Binding-site contacts:
Ligand atom O4 contacts residue CYS42 of chain 1.A at 3.1 Å (h-bond).
Ligand atom O1' contacts residue LEU68 of chain 1.B at 4.0 Å.
Ligand atom C1' contacts residue CYS42 of chain 1.B at 3.5 Å (hydrophobic).
Ligand atom C2 contacts residue CYS42 of chain 1.A at 2.9 Å (hydrophobic).
Ligand atom C2' contacts residue CYS42 of chain 1.B at 2.8 Å (hydrophobic).
Ligand atom C3 contacts residue CYS42 of chain 1.A at 1.8 Å (hydrophobic).
Ligand atom C4' contacts residue CYS42 of chain 1.B at 2.7 Å (hydrophobic).
Ligand atom C4 contacts residue CYS42 of chain 1.A at 2.7 Å (hydrophobic).
Ligand atom C1 contacts residue CYS42 of chain 1.A at 3.8 Å (hydrophobic).
Ligand atom O4' contacts residue CYS42 of chain 1.B at 3.2 Å (h-bond).
Ligand atom C3' contacts residue CYS42 of chain 1.B at 1.8 Å (hydrophobic).
Ligand atom N' contacts residue CYS42 of chain 1.B at 3.5 Å.
Ligand atom C1' contacts residue LEU68 of chain 1.B at 4.3 Å (hydrophobic).
Ligand atom O1' contacts residue CYS42 of chain 1.B at 4.3 Å.
Ligand atom N contacts residue CYS42 of chain 1.A at 3.7 Å.

The protein below binds the small molecule below.
Small molecule (SMILES): O=C1C=CC(=O)N1COCN1C(=O)C=CC1=O

Sequence of chain 1.A:
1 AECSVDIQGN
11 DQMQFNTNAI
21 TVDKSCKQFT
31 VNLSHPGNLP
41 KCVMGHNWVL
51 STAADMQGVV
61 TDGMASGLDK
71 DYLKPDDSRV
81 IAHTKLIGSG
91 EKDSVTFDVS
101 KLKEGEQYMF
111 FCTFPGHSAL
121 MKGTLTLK

Sequence of chain 1.B:
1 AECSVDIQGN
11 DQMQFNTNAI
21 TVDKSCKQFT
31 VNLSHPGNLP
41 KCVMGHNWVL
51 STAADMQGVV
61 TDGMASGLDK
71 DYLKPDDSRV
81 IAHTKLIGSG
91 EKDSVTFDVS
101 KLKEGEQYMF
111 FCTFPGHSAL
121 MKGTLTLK